A small-molecule ligand and the protein it binds are described below.
Small molecule (SMILES): COc1ccc2ccc(=O)oc2c1CC=C(C)C

Binding-site contacts:
Ligand atom C11 contacts residue ILE700 of chain 1.C at 4.2 Å (hydrophobic).
Ligand atom C18 contacts residue HIS430 of chain 1.C at 3.5 Å.
Ligand atom O01 contacts residue LEU420 of chain 1.C at 4.5 Å.
Ligand atom C16 contacts residue HIS430 of chain 1.C at 3.4 Å.
Ligand atom O02 contacts residue TRP433 of chain 1.C at 4.0 Å.
Ligand atom C15 contacts residue ARG693 of chain 1.C at 3.7 Å.
Ligand atom C15 contacts residue LEU420 of chain 1.C at 4.0 Å (hydrophobic).
Ligand atom O01 contacts residue ARG693 of chain 1.C at 4.3 Å.
Ligand atom C17 contacts residue HIS430 of chain 1.C at 4.0 Å.
Ligand atom C11 contacts residue ARG696 of chain 1.C at 3.6 Å.
Ligand atom C10 contacts residue LEU429 of chain 1.C at 4.5 Å (hydrophobic).
Ligand atom C07 contacts residue ARG693 of chain 1.C at 4.5 Å.
Ligand atom C10 contacts residue ILE700 of chain 1.C at 4.5 Å (hydrophobic).
Ligand atom C14 contacts residue LEU420 of chain 1.C at 4.3 Å (hydrophobic).
Ligand atom C16 contacts residue HIS426 of chain 1.C at 3.5 Å.
Ligand atom O01 contacts residue HIS426 of chain 1.C at 3.0 Å.
Ligand atom C09 contacts residue HIS430 of chain 1.C at 3.5 Å.
Ligand atom O02 contacts residue HIS430 of chain 1.C at 3.0 Å (h-bond).
Ligand atom O03 contacts residue ARG693 of chain 1.C at 3.7 Å.
Ligand atom C05 contacts residue HIS426 of chain 1.C at 3.4 Å.
Ligand atom C08 contacts residue HIS430 of chain 1.C at 4.1 Å.
Ligand atom C13 contacts residue HIS430 of chain 1.C at 3.4 Å.
Ligand atom C10 contacts residue ARG696 of chain 1.C at 3.9 Å.
Ligand atom O03 contacts residue HIS417 of chain 1.C at 3.8 Å.
Ligand atom C12 contacts residue ARG693 of chain 1.C at 3.3 Å.
Ligand atom C04 contacts residue HIS426 of chain 1.C at 4.1 Å.
Ligand atom C04 contacts residue HIS430 of chain 1.C at 4.4 Å.
Ligand atom C14 contacts residue ARG693 of chain 1.C at 3.6 Å.
Ligand atom O03 contacts residue HIS426 of chain 1.C at 3.4 Å.
Ligand atom C05 contacts residue HIS430 of chain 1.C at 3.7 Å.
Ligand atom C13 contacts residue HIS426 of chain 1.C at 4.1 Å.
Ligand atom C09 contacts residue HIS426 of chain 1.C at 4.1 Å.
Ligand atom O03 contacts residue THR421 of chain 1.C at 3.8 Å.
Ligand atom C18 contacts residue TRP433 of chain 1.C at 3.5 Å (hydrophobic).
Ligand atom O03 contacts residue LEU420 of chain 1.C at 3.9 Å.
Ligand atom C15 contacts residue HIS426 of chain 1.C at 3.5 Å.
Ligand atom C06 contacts residue HIS426 of chain 1.C at 3.7 Å.

Sequence of chain 1.C:
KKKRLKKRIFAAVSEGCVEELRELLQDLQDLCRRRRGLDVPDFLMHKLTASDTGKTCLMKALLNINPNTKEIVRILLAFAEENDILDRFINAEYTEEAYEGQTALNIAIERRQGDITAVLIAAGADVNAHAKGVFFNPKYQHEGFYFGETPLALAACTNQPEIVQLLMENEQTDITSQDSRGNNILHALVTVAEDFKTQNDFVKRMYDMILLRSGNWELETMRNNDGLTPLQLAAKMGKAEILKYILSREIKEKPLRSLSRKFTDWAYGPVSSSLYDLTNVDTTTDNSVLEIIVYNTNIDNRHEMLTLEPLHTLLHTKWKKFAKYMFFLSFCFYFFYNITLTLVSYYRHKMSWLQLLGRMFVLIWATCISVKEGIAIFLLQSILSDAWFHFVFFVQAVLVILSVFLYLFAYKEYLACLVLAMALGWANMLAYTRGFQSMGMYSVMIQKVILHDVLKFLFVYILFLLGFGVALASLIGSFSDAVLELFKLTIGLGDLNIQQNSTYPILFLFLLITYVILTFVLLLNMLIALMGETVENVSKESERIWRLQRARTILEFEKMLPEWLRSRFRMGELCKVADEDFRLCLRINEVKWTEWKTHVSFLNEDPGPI